A protein and the small-molecule ligand that binds it are described below.
Small molecule (SMILES): CC(=O)N[C@H]1[C@H](O[C@H]2[C@H](O)[C@@H](NC(C)=O)CO[C@@H]2CO)O[C@H](CO)[C@@H](O)[C@@H]1O

Binding-site contacts:
Ligand atom O7 contacts residue ASN282 of chain 1.A at 4.0 Å.
Ligand atom C2 contacts residue ASN282 of chain 1.A at 2.8 Å.
Ligand atom C3 contacts residue ASN282 of chain 1.A at 4.0 Å.
Ligand atom C7 contacts residue ASN280 of chain 1.A at 4.1 Å.
Ligand atom N2 contacts residue ASN282 of chain 1.A at 3.1 Å (h-bond).
Ligand atom C7 contacts residue ASN282 of chain 1.A at 3.7 Å.
Ligand atom C1 contacts residue ASN282 of chain 1.A at 1.6 Å.
Ligand atom C5 contacts residue ASN282 of chain 1.A at 3.7 Å.
Ligand atom O7 contacts residue ASN280 of chain 1.A at 4.1 Å.
Ligand atom C4 contacts residue ASN282 of chain 1.A at 4.4 Å.
Ligand atom C8 contacts residue ASN280 of chain 1.A at 4.0 Å.
Ligand atom O5 contacts residue ASN282 of chain 1.A at 2.5 Å (h-bond).

Sequence of chain 1.A:
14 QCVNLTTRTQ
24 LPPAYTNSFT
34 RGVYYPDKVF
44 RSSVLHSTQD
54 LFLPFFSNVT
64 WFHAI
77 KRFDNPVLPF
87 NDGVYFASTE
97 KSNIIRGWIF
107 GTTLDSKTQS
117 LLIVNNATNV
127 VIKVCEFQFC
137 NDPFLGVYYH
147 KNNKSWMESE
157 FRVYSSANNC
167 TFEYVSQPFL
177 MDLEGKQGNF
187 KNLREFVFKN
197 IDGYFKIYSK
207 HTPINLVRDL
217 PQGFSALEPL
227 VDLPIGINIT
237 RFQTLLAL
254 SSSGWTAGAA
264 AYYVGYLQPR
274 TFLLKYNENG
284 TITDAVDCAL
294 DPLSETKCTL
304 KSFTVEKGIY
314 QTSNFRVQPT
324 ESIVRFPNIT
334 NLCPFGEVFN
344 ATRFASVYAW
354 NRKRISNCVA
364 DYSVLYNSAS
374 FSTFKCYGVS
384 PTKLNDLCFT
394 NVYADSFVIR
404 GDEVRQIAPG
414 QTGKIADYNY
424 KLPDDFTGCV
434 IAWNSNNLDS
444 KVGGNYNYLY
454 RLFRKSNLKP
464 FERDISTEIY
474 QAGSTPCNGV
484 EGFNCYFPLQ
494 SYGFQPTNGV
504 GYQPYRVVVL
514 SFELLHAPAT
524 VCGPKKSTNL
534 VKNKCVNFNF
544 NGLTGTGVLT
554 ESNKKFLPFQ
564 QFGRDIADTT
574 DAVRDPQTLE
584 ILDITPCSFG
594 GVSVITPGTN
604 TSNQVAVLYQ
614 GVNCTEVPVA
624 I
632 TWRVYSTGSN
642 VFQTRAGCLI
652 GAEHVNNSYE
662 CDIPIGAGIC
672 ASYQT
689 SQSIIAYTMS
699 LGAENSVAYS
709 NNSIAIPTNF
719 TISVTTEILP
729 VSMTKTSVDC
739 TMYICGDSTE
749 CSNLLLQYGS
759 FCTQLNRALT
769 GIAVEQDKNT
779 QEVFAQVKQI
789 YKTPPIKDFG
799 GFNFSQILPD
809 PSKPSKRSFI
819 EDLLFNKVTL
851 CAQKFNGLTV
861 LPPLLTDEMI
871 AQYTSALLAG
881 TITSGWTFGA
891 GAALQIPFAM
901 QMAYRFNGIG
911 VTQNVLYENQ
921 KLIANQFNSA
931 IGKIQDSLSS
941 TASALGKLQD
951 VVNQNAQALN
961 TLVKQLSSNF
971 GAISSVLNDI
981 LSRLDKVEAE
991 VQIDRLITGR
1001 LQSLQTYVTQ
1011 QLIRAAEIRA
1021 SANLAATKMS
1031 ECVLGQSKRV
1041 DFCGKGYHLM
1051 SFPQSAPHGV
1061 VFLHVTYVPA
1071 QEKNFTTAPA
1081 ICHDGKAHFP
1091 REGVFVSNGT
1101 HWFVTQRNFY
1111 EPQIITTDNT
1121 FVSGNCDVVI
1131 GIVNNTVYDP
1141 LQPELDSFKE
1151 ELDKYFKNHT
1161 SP